Sequence of chain 1.A:
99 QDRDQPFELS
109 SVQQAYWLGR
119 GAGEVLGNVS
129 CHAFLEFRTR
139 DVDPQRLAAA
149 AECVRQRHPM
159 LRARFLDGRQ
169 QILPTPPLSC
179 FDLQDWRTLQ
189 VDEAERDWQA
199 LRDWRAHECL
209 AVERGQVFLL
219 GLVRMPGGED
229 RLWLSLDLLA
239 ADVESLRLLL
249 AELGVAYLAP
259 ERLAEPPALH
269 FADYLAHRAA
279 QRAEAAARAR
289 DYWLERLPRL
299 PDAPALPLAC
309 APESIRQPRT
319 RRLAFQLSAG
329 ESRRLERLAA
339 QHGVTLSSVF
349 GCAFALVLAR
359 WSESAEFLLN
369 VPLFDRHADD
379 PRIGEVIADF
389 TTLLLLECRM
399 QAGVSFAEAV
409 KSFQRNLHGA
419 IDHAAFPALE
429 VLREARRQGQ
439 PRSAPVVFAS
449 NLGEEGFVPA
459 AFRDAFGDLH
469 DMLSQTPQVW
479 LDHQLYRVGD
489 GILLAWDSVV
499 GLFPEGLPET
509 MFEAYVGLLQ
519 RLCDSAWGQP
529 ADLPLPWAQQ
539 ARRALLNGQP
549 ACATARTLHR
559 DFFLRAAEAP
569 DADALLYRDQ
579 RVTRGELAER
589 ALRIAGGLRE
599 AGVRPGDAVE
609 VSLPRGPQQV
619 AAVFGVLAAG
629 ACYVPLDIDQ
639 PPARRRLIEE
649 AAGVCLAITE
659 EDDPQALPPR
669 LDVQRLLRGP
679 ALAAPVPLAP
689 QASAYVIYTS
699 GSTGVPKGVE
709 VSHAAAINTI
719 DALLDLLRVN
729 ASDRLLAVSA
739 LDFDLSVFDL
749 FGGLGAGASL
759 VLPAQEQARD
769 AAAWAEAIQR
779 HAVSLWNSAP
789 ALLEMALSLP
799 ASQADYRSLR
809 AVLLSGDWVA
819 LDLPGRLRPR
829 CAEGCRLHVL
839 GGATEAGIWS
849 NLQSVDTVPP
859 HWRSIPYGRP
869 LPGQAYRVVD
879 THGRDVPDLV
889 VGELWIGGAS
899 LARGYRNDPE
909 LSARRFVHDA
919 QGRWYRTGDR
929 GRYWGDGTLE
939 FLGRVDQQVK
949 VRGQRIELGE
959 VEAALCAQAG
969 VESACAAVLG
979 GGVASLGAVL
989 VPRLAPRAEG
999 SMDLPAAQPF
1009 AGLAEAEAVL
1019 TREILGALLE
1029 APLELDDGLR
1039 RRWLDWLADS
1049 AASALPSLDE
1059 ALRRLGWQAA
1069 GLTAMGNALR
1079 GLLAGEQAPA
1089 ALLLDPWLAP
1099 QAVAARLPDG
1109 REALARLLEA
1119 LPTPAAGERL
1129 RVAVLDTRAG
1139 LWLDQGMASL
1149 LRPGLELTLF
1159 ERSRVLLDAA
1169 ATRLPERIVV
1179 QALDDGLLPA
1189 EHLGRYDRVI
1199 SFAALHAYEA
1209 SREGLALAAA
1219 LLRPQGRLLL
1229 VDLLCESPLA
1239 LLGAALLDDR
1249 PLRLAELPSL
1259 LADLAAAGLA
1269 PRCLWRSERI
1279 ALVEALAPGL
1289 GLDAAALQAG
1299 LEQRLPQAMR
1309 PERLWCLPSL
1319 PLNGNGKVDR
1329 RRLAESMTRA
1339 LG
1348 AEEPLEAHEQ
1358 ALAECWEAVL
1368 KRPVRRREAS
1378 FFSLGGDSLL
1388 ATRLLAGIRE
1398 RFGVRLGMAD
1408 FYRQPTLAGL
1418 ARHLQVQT

The small molecule below binds the protein below.
Small molecule (SMILES): O=C(O)[C@H]1CSC(c2ccccc2O)=N1

Binding-site contacts:
Ligand atom C04 contacts residue LEU236 of chain 1.A at 3.7 Å (hydrophobic).
Ligand atom C05 contacts residue LEU236 of chain 1.A at 3.7 Å (hydrophobic).
Ligand atom O13 contacts residue PRO370 of chain 1.A at 3.5 Å.
Ligand atom C11 contacts residue TYR114 of chain 1.A at 3.5 Å (hydrophobic).
Ligand atom C02 contacts residue ASP480 of chain 1.A at 3.7 Å.
Ligand atom S15 contacts residue ASP480 of chain 1.A at 3.5 Å (salt-bridge).
Ligand atom C06 contacts residue VAL241 of chain 1.A at 3.3 Å (hydrophobic).
Ligand atom C11 contacts residue PNS1 of chain 1.C at 1.7 Å.
Ligand atom C03 contacts residue SER472 of chain 1.A at 3.4 Å.
Ligand atom C03 contacts residue LEU236 of chain 1.A at 3.5 Å (hydrophobic).
Ligand atom S15 contacts residue PRO370 of chain 1.A at 3.8 Å.
Ligand atom C05 contacts residue MET470 of chain 1.A at 3.7 Å (hydrophobic).
Ligand atom N09 contacts residue CYS129 of chain 1.A at 3.9 Å.
Ligand atom O01 contacts residue CYS129 of chain 1.A at 2.9 Å (h-bond).
Ligand atom C14 contacts residue THR474 of chain 1.A at 3.4 Å.
Ligand atom C02 contacts residue SER472 of chain 1.A at 3.6 Å.
Ligand atom O01 contacts residue THR474 of chain 1.A at 2.2 Å (h-bond).
Ligand atom C04 contacts residue ALA131 of chain 1.A at 3.5 Å (hydrophobic).
Ligand atom O01 contacts residue SER472 of chain 1.A at 3.5 Å (h-bond).
Ligand atom C14 contacts residue ASP480 of chain 1.A at 3.6 Å.
Ligand atom C05 contacts residue TYR484 of chain 1.A at 3.7 Å (hydrophobic).
Ligand atom C14 contacts residue VAL445 of chain 1.A at 3.5 Å (hydrophobic).
Ligand atom O01 contacts residue ASP480 of chain 1.A at 3.6 Å.
Ligand atom C10 contacts residue THR474 of chain 1.A at 3.4 Å.
Ligand atom C05 contacts residue GLN482 of chain 1.A at 3.7 Å.
Ligand atom C07 contacts residue LEU236 of chain 1.A at 3.3 Å (hydrophobic).
Ligand atom O13 contacts residue TYR114 of chain 1.A at 3.5 Å.
Ligand atom S15 contacts residue VAL445 of chain 1.A at 3.6 Å.
Ligand atom C14 contacts residue PNS1 of chain 1.C at 3.4 Å.
Ligand atom C10 contacts residue PNS1 of chain 1.C at 2.8 Å.
Ligand atom O13 contacts residue PNS1 of chain 1.C at 2.5 Å (h-bond).
Ligand atom C02 contacts residue THR474 of chain 1.A at 3.2 Å.
Ligand atom O13 contacts residue THR389 of chain 1.A at 3.9 Å.
Ligand atom S15 contacts residue ALA447 of chain 1.A at 3.7 Å.
Ligand atom C04 contacts residue MET470 of chain 1.A at 3.8 Å (hydrophobic).
Ligand atom C05 contacts residue VAL241 of chain 1.A at 3.1 Å (hydrophobic).
Ligand atom C03 contacts residue HIS130 of chain 1.A at 3.8 Å.
Ligand atom C06 contacts residue LEU236 of chain 1.A at 3.5 Å (hydrophobic).
Ligand atom C02 contacts residue LEU236 of chain 1.A at 3.3 Å (hydrophobic).
Ligand atom N09 contacts residue THR474 of chain 1.A at 3.7 Å.